The protein below binds the small molecule below.
Small molecule (SMILES): CC(=O)N[C@@H]1[C@@H](O)[C@H](O)[C@@H](CO)O[C@H]1O

Sequence of chain 1.D:
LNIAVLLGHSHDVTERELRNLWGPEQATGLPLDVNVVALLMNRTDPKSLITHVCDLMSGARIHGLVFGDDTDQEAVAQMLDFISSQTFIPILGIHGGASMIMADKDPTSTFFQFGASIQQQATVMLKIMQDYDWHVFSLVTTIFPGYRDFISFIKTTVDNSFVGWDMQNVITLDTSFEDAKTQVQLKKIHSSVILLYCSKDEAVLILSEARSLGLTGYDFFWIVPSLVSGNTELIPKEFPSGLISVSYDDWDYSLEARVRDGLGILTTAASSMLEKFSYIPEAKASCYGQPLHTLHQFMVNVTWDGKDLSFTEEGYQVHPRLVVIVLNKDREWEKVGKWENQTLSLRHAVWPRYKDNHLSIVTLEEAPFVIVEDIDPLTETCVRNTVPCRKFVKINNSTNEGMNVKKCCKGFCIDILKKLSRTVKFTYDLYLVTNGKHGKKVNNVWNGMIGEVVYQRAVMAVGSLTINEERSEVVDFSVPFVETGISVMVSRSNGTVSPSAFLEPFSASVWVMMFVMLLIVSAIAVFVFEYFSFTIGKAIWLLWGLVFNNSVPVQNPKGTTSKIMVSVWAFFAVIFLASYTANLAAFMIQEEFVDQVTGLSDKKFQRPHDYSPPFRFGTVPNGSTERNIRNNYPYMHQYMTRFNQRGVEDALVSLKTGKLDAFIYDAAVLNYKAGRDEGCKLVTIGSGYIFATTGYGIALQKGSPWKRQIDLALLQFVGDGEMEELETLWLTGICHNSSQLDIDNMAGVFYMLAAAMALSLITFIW

Binding-site contacts:
Ligand atom C1 contacts residue ILE442 of chain 1.D at 3.7 Å (hydrophobic).
Ligand atom C2 contacts residue ASN443 of chain 1.D at 2.5 Å.
Ligand atom O6 contacts residue ASN443 of chain 1.D at 4.1 Å.
Ligand atom C8 contacts residue ILE442 of chain 1.D at 4.1 Å (hydrophobic).
Ligand atom C3 contacts residue ASN443 of chain 1.D at 3.8 Å.
Ligand atom N2 contacts residue ASN443 of chain 1.D at 2.9 Å (h-bond).
Ligand atom C7 contacts residue ASN443 of chain 1.D at 3.2 Å.
Ligand atom C8 contacts residue GLU448 of chain 1.D at 4.4 Å.
Ligand atom O7 contacts residue ASN443 of chain 1.D at 2.9 Å (h-bond).
Ligand atom C4 contacts residue ASN443 of chain 1.D at 4.3 Å.
Ligand atom O5 contacts residue ASN443 of chain 1.D at 2.4 Å (h-bond).
Ligand atom O7 contacts residue ILE442 of chain 1.D at 3.4 Å.
Ligand atom C5 contacts residue ASN443 of chain 1.D at 3.7 Å.
Ligand atom O7 contacts residue THR446 of chain 1.D at 3.5 Å.
Ligand atom C7 contacts residue ILE442 of chain 1.D at 3.8 Å (hydrophobic).
Ligand atom C1 contacts residue ASN443 of chain 1.D at 1.4 Å.